Sequence of chain 1.C:
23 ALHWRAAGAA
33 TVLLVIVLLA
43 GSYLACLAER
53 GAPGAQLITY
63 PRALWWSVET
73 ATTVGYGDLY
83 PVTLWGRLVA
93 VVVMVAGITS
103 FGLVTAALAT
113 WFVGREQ

Binding-site contacts:
Ligand atom S1 contacts residue TYR45 of chain 1.C at 3.9 Å.
Ligand atom C3 contacts residue ARG52 of chain 1.C at 4.0 Å.
Ligand atom S1 contacts residue LEU49 of chain 1.C at 3.0 Å (h-bond).
Ligand atom C3 contacts residue CYS48 of chain 1.C at 3.7 Å (hydrophobic).
Ligand atom C4 contacts residue CYS48 of chain 1.C at 3.1 Å (hydrophobic).
Ligand atom C4 contacts residue LEU49 of chain 1.C at 3.5 Å (hydrophobic).
Ligand atom C4 contacts residue ARG52 of chain 1.C at 4.1 Å.
Ligand atom S1 contacts residue CYS48 of chain 1.C at 2.0 Å (h-bond).

A protein and the small-molecule ligand that binds it are described below.
Small molecule (SMILES): CC1(C)C=C(CSS(C)(=O)=O)C(C)(C)N1[O]